Sequence of chain 1.A:
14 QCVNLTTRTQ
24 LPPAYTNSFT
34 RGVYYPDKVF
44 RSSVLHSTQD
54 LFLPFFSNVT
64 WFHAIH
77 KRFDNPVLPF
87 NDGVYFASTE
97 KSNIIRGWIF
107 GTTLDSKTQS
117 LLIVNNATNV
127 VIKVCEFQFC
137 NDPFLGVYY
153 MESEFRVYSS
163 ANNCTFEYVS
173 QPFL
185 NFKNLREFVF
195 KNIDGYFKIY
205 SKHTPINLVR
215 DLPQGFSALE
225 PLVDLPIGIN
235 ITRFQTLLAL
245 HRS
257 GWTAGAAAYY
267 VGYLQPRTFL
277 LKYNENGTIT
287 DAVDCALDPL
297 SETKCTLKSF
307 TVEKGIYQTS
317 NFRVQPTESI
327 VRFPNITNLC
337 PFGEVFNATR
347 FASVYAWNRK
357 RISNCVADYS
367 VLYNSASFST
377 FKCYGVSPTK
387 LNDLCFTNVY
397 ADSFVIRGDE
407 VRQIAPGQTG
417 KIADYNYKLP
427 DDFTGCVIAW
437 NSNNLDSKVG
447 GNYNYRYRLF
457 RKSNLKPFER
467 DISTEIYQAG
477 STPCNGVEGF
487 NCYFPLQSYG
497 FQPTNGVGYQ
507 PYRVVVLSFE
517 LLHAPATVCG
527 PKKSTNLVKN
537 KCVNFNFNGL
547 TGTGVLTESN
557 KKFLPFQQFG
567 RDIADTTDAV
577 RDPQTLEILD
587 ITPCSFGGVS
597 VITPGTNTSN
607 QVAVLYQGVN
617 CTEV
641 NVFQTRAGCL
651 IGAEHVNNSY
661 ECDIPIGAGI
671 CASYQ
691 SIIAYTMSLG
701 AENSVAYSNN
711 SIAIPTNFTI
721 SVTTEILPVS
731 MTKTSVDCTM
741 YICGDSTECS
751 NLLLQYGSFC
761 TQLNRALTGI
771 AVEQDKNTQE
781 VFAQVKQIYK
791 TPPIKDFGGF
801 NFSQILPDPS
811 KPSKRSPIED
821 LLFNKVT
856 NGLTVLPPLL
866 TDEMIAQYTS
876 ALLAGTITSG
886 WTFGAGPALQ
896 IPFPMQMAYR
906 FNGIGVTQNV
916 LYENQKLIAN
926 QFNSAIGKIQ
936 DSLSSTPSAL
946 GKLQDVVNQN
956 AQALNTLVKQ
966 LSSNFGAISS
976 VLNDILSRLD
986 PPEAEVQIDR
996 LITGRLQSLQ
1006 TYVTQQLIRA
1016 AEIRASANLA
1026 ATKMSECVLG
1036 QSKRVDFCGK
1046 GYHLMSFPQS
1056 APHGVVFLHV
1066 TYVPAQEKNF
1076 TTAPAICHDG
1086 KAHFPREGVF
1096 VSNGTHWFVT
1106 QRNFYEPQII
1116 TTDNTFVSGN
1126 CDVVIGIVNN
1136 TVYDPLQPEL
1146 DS

Binding-site contacts:
Ligand atom O6 contacts residue PHE718 of chain 1.A at 4.3 Å.
Ligand atom C7 contacts residue LEU922 of chain 1.A at 3.8 Å (hydrophobic).
Ligand atom C8 contacts residue ASN717 of chain 1.A at 4.4 Å.
Ligand atom O5 contacts residue GLN926 of chain 1.A at 4.4 Å.
Ligand atom O7 contacts residue ASN717 of chain 1.A at 3.2 Å (h-bond).
Ligand atom O7 contacts residue GLN1071 of chain 1.A at 3.4 Å (h-bond).
Ligand atom N2 contacts residue ASN717 of chain 1.A at 2.9 Å (h-bond).
Ligand atom O4 contacts residue LEU922 of chain 1.A at 3.8 Å.
Ligand atom C5 contacts residue ASN717 of chain 1.A at 3.6 Å.
Ligand atom C6 contacts residue GLN926 of chain 1.A at 3.7 Å.
Ligand atom O6 contacts residue GLN926 of chain 1.A at 2.6 Å (h-bond).
Ligand atom O6 contacts residue LEU922 of chain 1.A at 4.2 Å.
Ligand atom C4 contacts residue ASN717 of chain 1.A at 4.2 Å.
Ligand atom C1 contacts residue ASN717 of chain 1.A at 1.4 Å.
Ligand atom C5 contacts residue LEU922 of chain 1.A at 3.8 Å (hydrophobic).
Ligand atom O5 contacts residue ASN717 of chain 1.A at 2.3 Å (h-bond).
Ligand atom C7 contacts residue ASN717 of chain 1.A at 3.3 Å.
Ligand atom C4 contacts residue LEU922 of chain 1.A at 4.3 Å (hydrophobic).
Ligand atom C8 contacts residue LEU922 of chain 1.A at 4.1 Å (hydrophobic).
Ligand atom C5 contacts residue GLN926 of chain 1.A at 4.0 Å.
Ligand atom C3 contacts residue ASN717 of chain 1.A at 3.8 Å.
Ligand atom C8 contacts residue GLN926 of chain 1.A at 4.3 Å.
Ligand atom O7 contacts residue LEU922 of chain 1.A at 3.5 Å.
Ligand atom C2 contacts residue GLN1071 of chain 1.A at 4.1 Å.
Ligand atom C8 contacts residue THR716 of chain 1.A at 4.5 Å.
Ligand atom O5 contacts residue GLN1071 of chain 1.A at 3.5 Å (h-bond).
Ligand atom C1 contacts residue GLN1071 of chain 1.A at 3.6 Å.
Ligand atom C6 contacts residue LEU922 of chain 1.A at 4.2 Å (hydrophobic).
Ligand atom C1 contacts residue LEU922 of chain 1.A at 4.5 Å (hydrophobic).
Ligand atom C2 contacts residue ASN717 of chain 1.A at 2.5 Å.

This small molecule binds to this protein.
Small molecule (SMILES): CC(=O)N[C@H]1[C@H](O[C@H]2[C@H](O)[C@@H](NC(C)=O)CO[C@@H]2CO)O[C@H](CO)[C@@H](O)[C@@H]1O